Sequence of chain 1.F:
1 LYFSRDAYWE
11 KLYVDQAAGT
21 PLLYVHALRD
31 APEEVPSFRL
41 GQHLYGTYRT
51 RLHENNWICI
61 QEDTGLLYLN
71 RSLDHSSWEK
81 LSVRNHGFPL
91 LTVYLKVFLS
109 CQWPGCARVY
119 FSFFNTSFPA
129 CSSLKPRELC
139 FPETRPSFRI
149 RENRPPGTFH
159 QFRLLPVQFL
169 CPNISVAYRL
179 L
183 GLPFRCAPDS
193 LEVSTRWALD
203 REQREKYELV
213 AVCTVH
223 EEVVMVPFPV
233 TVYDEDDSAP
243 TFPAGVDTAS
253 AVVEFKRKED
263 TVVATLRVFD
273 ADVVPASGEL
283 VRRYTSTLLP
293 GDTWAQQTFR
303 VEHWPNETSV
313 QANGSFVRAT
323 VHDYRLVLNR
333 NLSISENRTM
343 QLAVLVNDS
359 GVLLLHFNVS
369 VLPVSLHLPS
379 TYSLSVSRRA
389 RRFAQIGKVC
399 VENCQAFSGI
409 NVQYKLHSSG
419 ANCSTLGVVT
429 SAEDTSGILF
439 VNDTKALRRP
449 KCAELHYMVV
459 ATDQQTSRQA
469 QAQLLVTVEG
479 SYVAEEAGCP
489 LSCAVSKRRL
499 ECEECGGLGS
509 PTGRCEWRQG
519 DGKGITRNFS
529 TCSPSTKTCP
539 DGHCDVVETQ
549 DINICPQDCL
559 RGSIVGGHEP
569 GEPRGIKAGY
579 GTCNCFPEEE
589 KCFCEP

Binding-site contacts:
Ligand atom C2 contacts residue ASN339 of chain 1.F at 2.5 Å.
Ligand atom C7 contacts residue ASN339 of chain 1.F at 3.9 Å.
Ligand atom C5 contacts residue ASN339 of chain 1.F at 3.7 Å.
Ligand atom N2 contacts residue ASN339 of chain 1.F at 3.0 Å (h-bond).
Ligand atom O5 contacts residue ASN339 of chain 1.F at 2.3 Å (h-bond).
Ligand atom C8 contacts residue PRO371 of chain 1.F at 3.7 Å (hydrophobic).
Ligand atom C4 contacts residue ASN339 of chain 1.F at 4.2 Å.
Ligand atom C7 contacts residue PRO371 of chain 1.F at 4.3 Å (hydrophobic).
Ligand atom C1 contacts residue ASN339 of chain 1.F at 1.4 Å.
Ligand atom C3 contacts residue ASN339 of chain 1.F at 3.8 Å.
Ligand atom N2 contacts residue PRO371 of chain 1.F at 4.1 Å.
Ligand atom O7 contacts residue ASN339 of chain 1.F at 4.4 Å.

This protein binds this small molecule.
Small molecule (SMILES): CC(=O)N[C@@H]1[C@@H](O)[C@H](O)[C@@H](CO)O[C@H]1O